This small molecule binds to this protein.
Small molecule (SMILES): CN1CCN(c2cnc3cc(C(F)(F)F)cc(-c4cccc(O)c4)c3n2)CC1

Binding-site contacts:
Ligand atom C10 contacts residue PRO107 of chain 1.B at 3.8 Å (hydrophobic).
Ligand atom C10 contacts residue ALA57 of chain 1.B at 3.8 Å (hydrophobic).
Ligand atom C2 contacts residue VAL41 of chain 1.B at 3.9 Å (hydrophobic).
Ligand atom C7 contacts residue MET160 of chain 1.B at 3.6 Å (hydrophobic).
Ligand atom F16 contacts residue PRO107 of chain 1.B at 3.1 Å.
Ligand atom N22 contacts residue ILE33 of chain 1.B at 3.8 Å.
Ligand atom C1 contacts residue TYR179 of chain 1.B at 3.8 Å (hydrophobic).
Ligand atom C26 contacts residue MET109 of chain 1.B at 3.6 Å (hydrophobic).
Ligand atom F15 contacts residue VAL41 of chain 1.B at 3.8 Å.
Ligand atom C4 contacts residue GBL1 of chain 1.H at 3.9 Å.
Ligand atom F15 contacts residue ALA57 of chain 1.B at 3.5 Å.
Ligand atom O13 contacts residue ASP113 of chain 1.B at 3.8 Å.
Ligand atom C9 contacts residue MET109 of chain 1.B at 3.9 Å (hydrophobic).
Ligand atom N20 contacts residue ILE33 of chain 1.B at 3.1 Å.
Ligand atom C26 contacts residue TYR108 of chain 1.B at 3.5 Å (hydrophobic).
Ligand atom C1 contacts residue ARG35 of chain 1.B at 3.9 Å.
Ligand atom C26 contacts residue LYS110 of chain 1.B at 3.6 Å.
Ligand atom F17 contacts residue GBL1 of chain 1.H at 3.5 Å.
Ligand atom C14 contacts residue LEU106 of chain 1.B at 3.8 Å (hydrophobic).
Ligand atom C8 contacts residue ILE33 of chain 1.B at 3.5 Å (hydrophobic).
Ligand atom C19 contacts residue MET109 of chain 1.B at 2.9 Å (hydrophobic).
Ligand atom C18 contacts residue ILE33 of chain 1.B at 3.4 Å (hydrophobic).
Ligand atom N21 contacts residue TYR108 of chain 1.B at 3.6 Å.
Ligand atom C11 contacts residue MET160 of chain 1.B at 3.9 Å (hydrophobic).
Ligand atom F17 contacts residue LEU106 of chain 1.B at 3.7 Å.
Ligand atom C27 contacts residue ILE33 of chain 1.B at 3.9 Å (hydrophobic).
Ligand atom C18 contacts residue MET109 of chain 1.B at 3.7 Å (hydrophobic).
Ligand atom F15 contacts residue LEU106 of chain 1.B at 3.1 Å.
Ligand atom F16 contacts residue LEU106 of chain 1.B at 3.3 Å.
Ligand atom N21 contacts residue MET109 of chain 1.B at 2.9 Å (h-bond).
Ligand atom C24 contacts residue TYR108 of chain 1.B at 3.6 Å (hydrophobic).
Ligand atom C19 contacts residue TYR108 of chain 1.B at 3.5 Å (hydrophobic).
Ligand atom C24 contacts residue LYS110 of chain 1.B at 3.9 Å.
Ligand atom F17 contacts residue LEU89 of chain 1.B at 3.8 Å.
Ligand atom C1 contacts residue GLY34 of chain 1.B at 3.8 Å.
Ligand atom F16 contacts residue LEU89 of chain 1.B at 3.8 Å.
Ligand atom C9 contacts residue MET160 of chain 1.B at 3.6 Å (hydrophobic).
Ligand atom C11 contacts residue GBL1 of chain 1.H at 3.6 Å.
Ligand atom C8 contacts residue MET160 of chain 1.B at 3.4 Å (hydrophobic).
Ligand atom N20 contacts residue MET160 of chain 1.B at 3.9 Å.

Sequence of chain 1.B:
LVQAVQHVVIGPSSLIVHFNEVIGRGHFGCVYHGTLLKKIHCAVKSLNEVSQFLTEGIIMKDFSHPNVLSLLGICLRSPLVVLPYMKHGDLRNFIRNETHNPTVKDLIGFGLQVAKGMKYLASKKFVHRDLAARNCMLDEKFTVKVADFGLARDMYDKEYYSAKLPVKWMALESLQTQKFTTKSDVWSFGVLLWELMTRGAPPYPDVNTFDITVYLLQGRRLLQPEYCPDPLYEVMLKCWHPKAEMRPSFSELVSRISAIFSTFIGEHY